Binding-site contacts:
Ligand atom C1 contacts residue ARG162 of chain 1.E at 4.1 Å.
Ligand atom C4 contacts residue ASN167 of chain 1.E at 4.2 Å.
Ligand atom C7 contacts residue ASN167 of chain 1.E at 3.4 Å.
Ligand atom N2 contacts residue THR168 of chain 1.E at 4.2 Å.
Ligand atom O5 contacts residue ARG162 of chain 1.E at 3.5 Å (salt-bridge).
Ligand atom C8 contacts residue ASN167 of chain 1.E at 4.0 Å.
Ligand atom O5 contacts residue ASN167 of chain 1.E at 2.3 Å (h-bond).
Ligand atom O7 contacts residue ARG278 of chain 1.D at 3.3 Å (salt-bridge).
Ligand atom C7 contacts residue THR168 of chain 1.E at 4.4 Å.
Ligand atom C8 contacts residue THR168 of chain 1.E at 4.1 Å.
Ligand atom C6 contacts residue ARG162 of chain 1.E at 4.5 Å.
Ligand atom C2 contacts residue ASN167 of chain 1.E at 2.5 Å.
Ligand atom C1 contacts residue ASN167 of chain 1.E at 1.4 Å.
Ligand atom C3 contacts residue ASN167 of chain 1.E at 3.8 Å.
Ligand atom C7 contacts residue ARG278 of chain 1.D at 4.3 Å.
Ligand atom C5 contacts residue ASN167 of chain 1.E at 3.7 Å.
Ligand atom N2 contacts residue ASN167 of chain 1.E at 3.1 Å (h-bond).
Ligand atom O7 contacts residue ASN167 of chain 1.E at 3.2 Å (h-bond).

This protein binds this small molecule.
Small molecule (SMILES): CC(=O)N[C@@H]1[C@@H](O)[C@H](O)[C@@H](CO)O[C@H]1O

Sequence of chain 1.E:
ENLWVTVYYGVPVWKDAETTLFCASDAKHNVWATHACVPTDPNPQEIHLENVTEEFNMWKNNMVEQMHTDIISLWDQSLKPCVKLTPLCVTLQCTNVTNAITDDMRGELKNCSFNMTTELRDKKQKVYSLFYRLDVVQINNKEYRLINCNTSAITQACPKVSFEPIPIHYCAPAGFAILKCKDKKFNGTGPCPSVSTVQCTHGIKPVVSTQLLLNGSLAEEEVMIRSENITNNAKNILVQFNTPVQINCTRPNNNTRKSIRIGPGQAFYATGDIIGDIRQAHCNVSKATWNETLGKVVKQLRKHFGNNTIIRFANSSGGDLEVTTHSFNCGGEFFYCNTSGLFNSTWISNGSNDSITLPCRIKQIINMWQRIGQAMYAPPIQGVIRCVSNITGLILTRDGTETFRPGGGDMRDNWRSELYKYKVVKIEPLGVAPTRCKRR

Sequence of chain 1.D:
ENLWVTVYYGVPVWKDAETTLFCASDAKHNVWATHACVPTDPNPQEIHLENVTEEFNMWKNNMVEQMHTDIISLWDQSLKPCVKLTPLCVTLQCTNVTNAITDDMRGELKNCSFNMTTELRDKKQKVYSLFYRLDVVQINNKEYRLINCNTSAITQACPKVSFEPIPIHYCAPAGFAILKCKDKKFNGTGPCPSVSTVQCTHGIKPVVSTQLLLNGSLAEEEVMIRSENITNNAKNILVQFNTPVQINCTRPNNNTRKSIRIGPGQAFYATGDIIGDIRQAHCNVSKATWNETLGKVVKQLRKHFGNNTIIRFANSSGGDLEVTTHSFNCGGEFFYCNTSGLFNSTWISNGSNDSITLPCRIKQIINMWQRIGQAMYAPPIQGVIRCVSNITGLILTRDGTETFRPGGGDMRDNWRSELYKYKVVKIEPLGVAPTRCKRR